Binding-site contacts:
Ligand atom C1 contacts residue GLU190 of chain 1.B at 3.8 Å.
Ligand atom O4 contacts residue PRO88 of chain 1.B at 3.6 Å (h-bond).
Ligand atom C3 contacts residue GLU190 of chain 1.B at 4.1 Å.
Ligand atom C5 contacts residue SER141 of chain 1.B at 3.3 Å.
Ligand atom O4 contacts residue LEU89 of chain 1.B at 3.7 Å.
Ligand atom N1 contacts residue GLU190 of chain 1.B at 3.7 Å.
Ligand atom N3 contacts residue TYR216 of chain 1.B at 3.8 Å.
Ligand atom O4 contacts residue THR90 of chain 1.B at 3.0 Å (h-bond).
Ligand atom N3 contacts residue THR90 of chain 1.B at 3.0 Å (h-bond).
Ligand atom N3 contacts residue GLU190 of chain 1.B at 3.0 Å (salt-bridge).
Ligand atom C6 contacts residue TYR216 of chain 1.B at 3.7 Å (hydrophobic).
Ligand atom C6 contacts residue SER193 of chain 1.B at 3.6 Å.
Ligand atom C5 contacts residue THR90 of chain 1.B at 3.3 Å.
Ligand atom O1 contacts residue THR142 of chain 1.B at 2.9 Å (h-bond).
Ligand atom O1 contacts residue GLY140 of chain 1.B at 3.6 Å.
Ligand atom O3 contacts residue THR142 of chain 1.B at 2.4 Å (h-bond).
Ligand atom O2 contacts residue ARG95 of chain 1.B at 2.6 Å (salt-bridge).
Ligand atom C5 contacts residue GLU190 of chain 1.B at 3.4 Å.
Ligand atom C7 contacts residue GLU190 of chain 1.B at 4.0 Å.
Ligand atom C2 contacts residue PRO88 of chain 1.B at 2.8 Å (hydrophobic).
Ligand atom N3 contacts residue PRO88 of chain 1.B at 2.8 Å (h-bond).
Ligand atom O2 contacts residue TYR61 of chain 1.B at 3.4 Å.
Ligand atom C8 contacts residue TYR61 of chain 1.B at 3.7 Å (hydrophobic).
Ligand atom O2 contacts residue GLY140 of chain 1.B at 3.4 Å.
Ligand atom C2 contacts residue GLU190 of chain 1.B at 3.9 Å.
Ligand atom O4 contacts residue TYR61 of chain 1.B at 3.8 Å.
Ligand atom C8 contacts residue THR90 of chain 1.B at 3.5 Å.
Ligand atom C4 contacts residue GLU190 of chain 1.B at 4.1 Å.
Ligand atom C8 contacts residue ARG95 of chain 1.B at 3.3 Å.
Ligand atom C7 contacts residue THR142 of chain 1.B at 3.1 Å.
Ligand atom O4 contacts residue SER141 of chain 1.B at 4.0 Å.
Ligand atom C8 contacts residue SER141 of chain 1.B at 3.3 Å.
Ligand atom O4 contacts residue ARG95 of chain 1.B at 2.7 Å (salt-bridge).
Ligand atom O2 contacts residue SER141 of chain 1.B at 2.7 Å (h-bond).
Ligand atom O1 contacts residue SER141 of chain 1.B at 3.1 Å (h-bond).
Ligand atom C3 contacts residue TYR61 of chain 1.B at 3.5 Å (hydrophobic).
Ligand atom O3 contacts residue GLU190 of chain 1.B at 3.9 Å.
Ligand atom C6 contacts residue GLU190 of chain 1.B at 3.1 Å.
Ligand atom C2 contacts residue TYR61 of chain 1.B at 3.5 Å (hydrophobic).
Ligand atom N2 contacts residue GLU190 of chain 1.B at 3.6 Å.

A protein and the small-molecule ligand that binds it are described below.
Small molecule (SMILES): CN1N=C(C(=O)O)[C@@H]2[C@@H](C(=O)O)NC[C@@H]21

Sequence of chain 1.B:
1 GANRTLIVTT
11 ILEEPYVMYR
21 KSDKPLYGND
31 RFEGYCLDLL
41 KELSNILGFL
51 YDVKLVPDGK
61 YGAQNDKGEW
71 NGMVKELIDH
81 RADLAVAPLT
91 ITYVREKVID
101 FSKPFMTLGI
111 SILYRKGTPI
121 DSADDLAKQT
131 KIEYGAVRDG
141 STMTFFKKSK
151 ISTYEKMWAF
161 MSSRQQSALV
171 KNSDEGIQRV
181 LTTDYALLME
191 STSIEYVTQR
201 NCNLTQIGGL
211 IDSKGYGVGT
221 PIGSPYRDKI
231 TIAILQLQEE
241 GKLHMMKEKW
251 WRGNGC